A small-molecule ligand and the protein it binds are described below.
Small molecule (SMILES): CC(=O)N[C@@H]1[C@@H](O)[C@H](O)[C@@H](CO)O[C@H]1O

Sequence of chain 1.D:
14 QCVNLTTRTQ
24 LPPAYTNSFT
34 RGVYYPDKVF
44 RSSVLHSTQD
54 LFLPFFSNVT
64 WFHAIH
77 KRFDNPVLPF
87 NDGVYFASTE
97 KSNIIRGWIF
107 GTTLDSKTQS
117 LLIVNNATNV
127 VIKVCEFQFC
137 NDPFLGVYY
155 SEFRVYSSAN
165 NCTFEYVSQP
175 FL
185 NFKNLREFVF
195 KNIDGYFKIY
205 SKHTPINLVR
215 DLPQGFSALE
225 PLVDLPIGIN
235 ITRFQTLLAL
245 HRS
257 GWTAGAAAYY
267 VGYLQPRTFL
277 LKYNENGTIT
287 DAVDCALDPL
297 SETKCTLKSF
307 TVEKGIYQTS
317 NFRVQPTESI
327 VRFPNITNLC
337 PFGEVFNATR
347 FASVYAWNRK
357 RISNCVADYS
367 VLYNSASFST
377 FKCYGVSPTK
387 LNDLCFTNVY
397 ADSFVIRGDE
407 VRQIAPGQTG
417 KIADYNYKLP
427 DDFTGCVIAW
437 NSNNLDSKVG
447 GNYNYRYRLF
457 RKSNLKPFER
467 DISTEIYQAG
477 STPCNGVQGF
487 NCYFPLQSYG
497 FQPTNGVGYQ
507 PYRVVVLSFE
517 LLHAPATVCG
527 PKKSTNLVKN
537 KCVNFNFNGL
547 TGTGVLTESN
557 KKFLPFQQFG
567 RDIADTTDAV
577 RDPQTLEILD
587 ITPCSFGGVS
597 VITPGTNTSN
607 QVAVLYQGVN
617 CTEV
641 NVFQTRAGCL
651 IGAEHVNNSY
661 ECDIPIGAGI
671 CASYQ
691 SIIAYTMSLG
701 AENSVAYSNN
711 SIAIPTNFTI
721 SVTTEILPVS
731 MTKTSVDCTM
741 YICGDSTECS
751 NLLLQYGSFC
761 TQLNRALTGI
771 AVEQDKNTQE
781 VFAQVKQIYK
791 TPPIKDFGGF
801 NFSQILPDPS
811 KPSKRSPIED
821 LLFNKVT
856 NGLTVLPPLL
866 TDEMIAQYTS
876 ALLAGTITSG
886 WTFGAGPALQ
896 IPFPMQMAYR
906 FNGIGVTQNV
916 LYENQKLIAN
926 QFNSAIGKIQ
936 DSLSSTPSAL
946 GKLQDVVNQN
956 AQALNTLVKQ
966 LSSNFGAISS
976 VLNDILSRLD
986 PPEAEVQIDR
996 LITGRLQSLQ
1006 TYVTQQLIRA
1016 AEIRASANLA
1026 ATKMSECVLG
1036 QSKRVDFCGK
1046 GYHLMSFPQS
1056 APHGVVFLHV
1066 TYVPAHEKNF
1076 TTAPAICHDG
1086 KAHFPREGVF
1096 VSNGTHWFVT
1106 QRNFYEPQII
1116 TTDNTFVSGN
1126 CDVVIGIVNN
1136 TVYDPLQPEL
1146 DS

Binding-site contacts:
Ligand atom C4 contacts residue ASN234 of chain 1.D at 4.2 Å.
Ligand atom C2 contacts residue ASN234 of chain 1.D at 2.4 Å.
Ligand atom C1 contacts residue THR236 of chain 1.D at 4.3 Å.
Ligand atom O6 contacts residue THR108 of chain 1.D at 3.6 Å.
Ligand atom C1 contacts residue THR108 of chain 1.D at 4.2 Å.
Ligand atom O5 contacts residue THR236 of chain 1.D at 4.0 Å.
Ligand atom C5 contacts residue THR236 of chain 1.D at 4.1 Å.
Ligand atom O7 contacts residue ASN234 of chain 1.D at 3.5 Å (h-bond).
Ligand atom C1 contacts residue ASN234 of chain 1.D at 1.4 Å.
Ligand atom C5 contacts residue ASN234 of chain 1.D at 3.7 Å.
Ligand atom O5 contacts residue ASN234 of chain 1.D at 2.4 Å (h-bond).
Ligand atom C7 contacts residue ASN234 of chain 1.D at 3.4 Å.
Ligand atom C6 contacts residue THR236 of chain 1.D at 4.4 Å.
Ligand atom C3 contacts residue ASN234 of chain 1.D at 3.8 Å.
Ligand atom N2 contacts residue ASN234 of chain 1.D at 2.9 Å (h-bond).
Ligand atom O5 contacts residue THR108 of chain 1.D at 3.7 Å.
Ligand atom O6 contacts residue THR236 of chain 1.D at 3.8 Å.